This protein binds this small molecule.
Small molecule (SMILES): CCCOc1ccc(CN)cc1Cl

Binding-site contacts:
Ligand atom C contacts residue GLU319 of chain 1.A at 3.1 Å.
Ligand atom O contacts residue GLU319 of chain 1.A at 3.5 Å.
Ligand atom C8 contacts residue PRO318 of chain 1.A at 3.5 Å (hydrophobic).
Ligand atom C4 contacts residue PRO318 of chain 1.A at 4.4 Å (hydrophobic).
Ligand atom CL contacts residue GLU319 of chain 1.A at 4.0 Å.
Ligand atom C9 contacts residue PRO318 of chain 1.A at 3.6 Å (hydrophobic).
Ligand atom C contacts residue PRO345 of chain 1.A at 3.7 Å (hydrophobic).
Ligand atom CL contacts residue PRO345 of chain 1.A at 4.0 Å.
Ligand atom N contacts residue PRO318 of chain 1.A at 4.1 Å.
Ligand atom C2 contacts residue GLU319 of chain 1.A at 3.2 Å.
Ligand atom C3 contacts residue PRO318 of chain 1.A at 4.3 Å (hydrophobic).
Ligand atom CL contacts residue HIS344 of chain 1.A at 4.0 Å.
Ligand atom C4 contacts residue GLU319 of chain 1.A at 4.2 Å.
Ligand atom C5 contacts residue ASP322 of chain 1.A at 3.9 Å.
Ligand atom C6 contacts residue PRO318 of chain 1.A at 4.2 Å (hydrophobic).
Ligand atom CL contacts residue ASP322 of chain 1.A at 4.0 Å.
Ligand atom C5 contacts residue PRO318 of chain 1.A at 4.2 Å (hydrophobic).
Ligand atom C3 contacts residue GLU319 of chain 1.A at 4.2 Å.
Ligand atom C1 contacts residue GLU319 of chain 1.A at 3.6 Å.
Ligand atom C4 contacts residue ASP322 of chain 1.A at 4.3 Å.

Sequence of chain 1.A:
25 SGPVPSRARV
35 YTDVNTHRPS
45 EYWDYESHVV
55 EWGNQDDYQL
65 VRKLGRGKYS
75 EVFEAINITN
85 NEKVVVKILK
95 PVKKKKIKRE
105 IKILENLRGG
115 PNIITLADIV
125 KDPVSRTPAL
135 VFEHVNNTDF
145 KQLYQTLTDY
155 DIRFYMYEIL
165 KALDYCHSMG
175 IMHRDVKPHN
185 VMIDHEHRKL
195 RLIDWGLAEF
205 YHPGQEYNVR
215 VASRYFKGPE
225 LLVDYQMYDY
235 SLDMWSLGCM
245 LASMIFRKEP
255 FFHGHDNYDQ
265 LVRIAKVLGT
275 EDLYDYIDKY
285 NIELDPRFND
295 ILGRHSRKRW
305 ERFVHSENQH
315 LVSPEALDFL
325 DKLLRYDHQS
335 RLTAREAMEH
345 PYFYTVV